Binding-site contacts:
Ligand atom O7 contacts residue ASN17 of chain 1.A at 3.2 Å (h-bond).
Ligand atom O5 contacts residue ASN17 of chain 1.A at 2.5 Å (h-bond).
Ligand atom C7 contacts residue ASN17 of chain 1.A at 3.3 Å.
Ligand atom C5 contacts residue ASN17 of chain 1.A at 3.8 Å.
Ligand atom N2 contacts residue ASN17 of chain 1.A at 3.0 Å (h-bond).
Ligand atom C2 contacts residue ASN17 of chain 1.A at 2.5 Å.
Ligand atom O6 contacts residue CYS15 of chain 1.A at 3.5 Å (h-bond).
Ligand atom C3 contacts residue ASN17 of chain 1.A at 3.9 Å.
Ligand atom C4 contacts residue ASN17 of chain 1.A at 4.3 Å.
Ligand atom C6 contacts residue ASN137 of chain 1.A at 3.9 Å.
Ligand atom O6 contacts residue ASN137 of chain 1.A at 3.3 Å.
Ligand atom C8 contacts residue ASN17 of chain 1.A at 4.3 Å.
Ligand atom C1 contacts residue ASN17 of chain 1.A at 1.5 Å.

Sequence of chain 1.A:
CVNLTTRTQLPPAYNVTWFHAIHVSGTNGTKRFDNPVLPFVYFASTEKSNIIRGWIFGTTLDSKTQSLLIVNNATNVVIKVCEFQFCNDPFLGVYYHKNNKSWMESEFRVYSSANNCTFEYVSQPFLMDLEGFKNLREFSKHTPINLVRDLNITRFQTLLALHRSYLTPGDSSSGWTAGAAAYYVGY

A protein and the small-molecule ligand that binds it are described below.
Small molecule (SMILES): CC(=O)N[C@@H]1[C@@H](O)[C@H](O)[C@@H](CO)O[C@H]1O